A protein and the small-molecule ligand that binds it are described below.
Small molecule (SMILES): Nc1ncnc2c1ncn2[C@@H]1O[C@H]([C@@H]2O[C@@H]3[C@H](O[P](=O)(O)O2)[C@@H](CO[P](=O)(O)O[C@H]2[C@@H](O)[C@H](n4cnc5c(N)ncnc54)O[C@@H]2COP(=O)=O)O[C@H]3n2ccc(=O)[nH]c2=O)[C@@H](O[P](=O)(O)OC[C@H]2O[C@@H](n3ccc(=O)[nH]c3=O)[C@H](O)[C@@H]2O)[C@H]1O

Sequence of chain 10.F:
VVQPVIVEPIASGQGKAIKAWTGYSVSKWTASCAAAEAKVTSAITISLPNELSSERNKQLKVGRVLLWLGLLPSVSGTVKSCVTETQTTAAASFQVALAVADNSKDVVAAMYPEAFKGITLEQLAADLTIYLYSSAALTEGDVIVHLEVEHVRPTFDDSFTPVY

Binding-site contacts:
Ligand atom C1' contacts residue LYS143 of chain 10.F at 3.2 Å.
Ligand atom N3 contacts residue TRP47 of chain 10.F at 3.4 Å.
Ligand atom O4' contacts residue TRP47 of chain 10.F at 3.4 Å.
Ligand atom C5' contacts residue ARG90 of chain 10.F at 4.3 Å.
Ligand atom O2' contacts residue LYS143 of chain 10.F at 3.8 Å.
Ligand atom C4 contacts residue TRP47 of chain 10.F at 3.3 Å (hydrophobic).
Ligand atom C1' contacts residue TRP47 of chain 10.F at 3.7 Å (hydrophobic).
Ligand atom N6 contacts residue TRP47 of chain 10.F at 4.2 Å.
Ligand atom N9 contacts residue TRP47 of chain 10.F at 3.3 Å.
Ligand atom O4' contacts residue LYS143 of chain 10.F at 4.2 Å.
Ligand atom C8 contacts residue TRP47 of chain 10.F at 3.6 Å (hydrophobic).
Ligand atom C3' contacts residue GLU140 of chain 10.F at 3.8 Å.
Ligand atom N9 contacts residue LYS143 of chain 10.F at 3.2 Å (salt-bridge).
Ligand atom C1' contacts residue GLU140 of chain 10.F at 2.7 Å.
Ligand atom C4' contacts residue GLU140 of chain 10.F at 3.4 Å.
Ligand atom O2' contacts residue GLU140 of chain 10.F at 2.3 Å (salt-bridge).
Ligand atom C5 contacts residue TRP47 of chain 10.F at 3.8 Å (hydrophobic).
Ligand atom N9 contacts residue GLU140 of chain 10.F at 4.1 Å.
Ligand atom O3' contacts residue GLU140 of chain 10.F at 4.4 Å.
Ligand atom N7 contacts residue TRP47 of chain 10.F at 3.6 Å.
Ligand atom C2' contacts residue GLU140 of chain 10.F at 3.0 Å.
Ligand atom C2 contacts residue TRP47 of chain 10.F at 3.4 Å (hydrophobic).
Ligand atom C2' contacts residue LYS143 of chain 10.F at 3.7 Å.
Ligand atom N1 contacts residue TRP47 of chain 10.F at 3.7 Å.
Ligand atom O4' contacts residue LYS143 of chain 10.F at 4.4 Å.
Ligand atom C8 contacts residue LYS143 of chain 10.F at 2.7 Å.
Ligand atom C6 contacts residue TRP47 of chain 10.F at 3.7 Å (hydrophobic).
Ligand atom O4' contacts residue GLU140 of chain 10.F at 3.0 Å (salt-bridge).
Ligand atom N7 contacts residue LYS143 of chain 10.F at 3.8 Å.